A small-molecule ligand and the protein it binds are described below.
Small molecule (SMILES): Oc1ccc(-c2cocc2-c2ccc(O)cc2Cl)c(Cl)c1

Sequence of chain 1.B:
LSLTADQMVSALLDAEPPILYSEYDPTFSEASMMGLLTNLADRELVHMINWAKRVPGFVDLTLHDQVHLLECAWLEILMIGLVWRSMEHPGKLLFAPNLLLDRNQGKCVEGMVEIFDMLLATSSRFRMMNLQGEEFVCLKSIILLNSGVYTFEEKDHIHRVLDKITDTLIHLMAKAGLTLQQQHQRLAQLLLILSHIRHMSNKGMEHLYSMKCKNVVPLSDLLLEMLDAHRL

Binding-site contacts:
Ligand atom C19 contacts residue LEU228 of chain 1.B at 4.1 Å (hydrophobic).
Ligand atom O01 contacts residue LEU243 of chain 1.B at 3.5 Å.
Ligand atom O15 contacts residue LEU52 of chain 1.B at 3.8 Å.
Ligand atom O15 contacts residue GLU56 of chain 1.B at 2.5 Å (salt-bridge).
Ligand atom O08 contacts residue LEU131 of chain 1.B at 4.1 Å.
Ligand atom CL1 contacts residue LEU90 of chain 1.B at 3.6 Å.
Ligand atom CL2 contacts residue ALA53 of chain 1.B at 4.1 Å.
Ligand atom C21 contacts residue ALA53 of chain 1.B at 4.0 Å (hydrophobic).
Ligand atom C02 contacts residue THR50 of chain 1.B at 3.7 Å.
Ligand atom C21 contacts residue LEU228 of chain 1.B at 4.0 Å (hydrophobic).
Ligand atom C03 contacts residue MET46 of chain 1.B at 4.2 Å (hydrophobic).
Ligand atom C13 contacts residue LEU49 of chain 1.B at 3.5 Å (hydrophobic).
Ligand atom C11 contacts residue PHE107 of chain 1.B at 3.9 Å (hydrophobic).
Ligand atom O01 contacts residue THR50 of chain 1.B at 2.7 Å (h-bond).
Ligand atom O08 contacts residue MET91 of chain 1.B at 3.9 Å.
Ligand atom C02 contacts residue LEU49 of chain 1.B at 4.1 Å (hydrophobic).
Ligand atom C09 contacts residue LEU131 of chain 1.B at 4.1 Å (hydrophobic).
Ligand atom C14 contacts residue GLU56 of chain 1.B at 3.7 Å.
Ligand atom C03 contacts residue THR50 of chain 1.B at 3.9 Å.
Ligand atom C13 contacts residue PHE107 of chain 1.B at 3.8 Å (hydrophobic).
Ligand atom O15 contacts residue ALA53 of chain 1.B at 3.9 Å.
Ligand atom O15 contacts residue ARG97 of chain 1.B at 4.1 Å.
Ligand atom C13 contacts residue ALA53 of chain 1.B at 3.8 Å (hydrophobic).
Ligand atom C10 contacts residue PHE107 of chain 1.B at 4.1 Å (hydrophobic).
Ligand atom C09 contacts residue PHE107 of chain 1.B at 4.0 Å (hydrophobic).
Ligand atom C12 contacts residue ALA53 of chain 1.B at 4.1 Å (hydrophobic).
Ligand atom CL2 contacts residue LEU87 of chain 1.B at 3.5 Å.
Ligand atom C03 contacts residue LEU49 of chain 1.B at 3.9 Å (hydrophobic).
Ligand atom C14 contacts residue ALA53 of chain 1.B at 4.0 Å (hydrophobic).
Ligand atom C04 contacts residue LEU49 of chain 1.B at 3.9 Å (hydrophobic).
Ligand atom O08 contacts residue ILE127 of chain 1.B at 4.1 Å.
Ligand atom C07 contacts residue MET124 of chain 1.B at 4.2 Å (hydrophobic).
Ligand atom C14 contacts residue PHE107 of chain 1.B at 4.2 Å (hydrophobic).
Ligand atom C19 contacts residue ALA53 of chain 1.B at 4.2 Å (hydrophobic).
Ligand atom CL1 contacts residue MET91 of chain 1.B at 3.6 Å.
Ligand atom C21 contacts residue LEU243 of chain 1.B at 4.2 Å (hydrophobic).
Ligand atom C16 contacts residue LEU90 of chain 1.B at 4.1 Å (hydrophobic).
Ligand atom C12 contacts residue LEU49 of chain 1.B at 3.7 Å (hydrophobic).
Ligand atom C16 contacts residue GLU56 of chain 1.B at 4.1 Å.
Ligand atom C12 contacts residue PHE107 of chain 1.B at 3.8 Å (hydrophobic).